Binding-site contacts:
Ligand atom C3 contacts residue ASN341 of chain 1.B at 3.8 Å.
Ligand atom O7 contacts residue SER369 of chain 1.B at 4.1 Å.
Ligand atom O7 contacts residue ASN341 of chain 1.B at 3.0 Å (h-bond).
Ligand atom C5 contacts residue ASN341 of chain 1.B at 3.7 Å.
Ligand atom O5 contacts residue ASN341 of chain 1.B at 2.4 Å (h-bond).
Ligand atom C4 contacts residue ASN341 of chain 1.B at 4.2 Å.
Ligand atom C2 contacts residue ASN341 of chain 1.B at 2.5 Å.
Ligand atom C1 contacts residue ASN341 of chain 1.B at 1.4 Å.
Ligand atom N2 contacts residue ASN341 of chain 1.B at 2.9 Å (h-bond).
Ligand atom C7 contacts residue ASN341 of chain 1.B at 3.2 Å.

Sequence of chain 1.B:
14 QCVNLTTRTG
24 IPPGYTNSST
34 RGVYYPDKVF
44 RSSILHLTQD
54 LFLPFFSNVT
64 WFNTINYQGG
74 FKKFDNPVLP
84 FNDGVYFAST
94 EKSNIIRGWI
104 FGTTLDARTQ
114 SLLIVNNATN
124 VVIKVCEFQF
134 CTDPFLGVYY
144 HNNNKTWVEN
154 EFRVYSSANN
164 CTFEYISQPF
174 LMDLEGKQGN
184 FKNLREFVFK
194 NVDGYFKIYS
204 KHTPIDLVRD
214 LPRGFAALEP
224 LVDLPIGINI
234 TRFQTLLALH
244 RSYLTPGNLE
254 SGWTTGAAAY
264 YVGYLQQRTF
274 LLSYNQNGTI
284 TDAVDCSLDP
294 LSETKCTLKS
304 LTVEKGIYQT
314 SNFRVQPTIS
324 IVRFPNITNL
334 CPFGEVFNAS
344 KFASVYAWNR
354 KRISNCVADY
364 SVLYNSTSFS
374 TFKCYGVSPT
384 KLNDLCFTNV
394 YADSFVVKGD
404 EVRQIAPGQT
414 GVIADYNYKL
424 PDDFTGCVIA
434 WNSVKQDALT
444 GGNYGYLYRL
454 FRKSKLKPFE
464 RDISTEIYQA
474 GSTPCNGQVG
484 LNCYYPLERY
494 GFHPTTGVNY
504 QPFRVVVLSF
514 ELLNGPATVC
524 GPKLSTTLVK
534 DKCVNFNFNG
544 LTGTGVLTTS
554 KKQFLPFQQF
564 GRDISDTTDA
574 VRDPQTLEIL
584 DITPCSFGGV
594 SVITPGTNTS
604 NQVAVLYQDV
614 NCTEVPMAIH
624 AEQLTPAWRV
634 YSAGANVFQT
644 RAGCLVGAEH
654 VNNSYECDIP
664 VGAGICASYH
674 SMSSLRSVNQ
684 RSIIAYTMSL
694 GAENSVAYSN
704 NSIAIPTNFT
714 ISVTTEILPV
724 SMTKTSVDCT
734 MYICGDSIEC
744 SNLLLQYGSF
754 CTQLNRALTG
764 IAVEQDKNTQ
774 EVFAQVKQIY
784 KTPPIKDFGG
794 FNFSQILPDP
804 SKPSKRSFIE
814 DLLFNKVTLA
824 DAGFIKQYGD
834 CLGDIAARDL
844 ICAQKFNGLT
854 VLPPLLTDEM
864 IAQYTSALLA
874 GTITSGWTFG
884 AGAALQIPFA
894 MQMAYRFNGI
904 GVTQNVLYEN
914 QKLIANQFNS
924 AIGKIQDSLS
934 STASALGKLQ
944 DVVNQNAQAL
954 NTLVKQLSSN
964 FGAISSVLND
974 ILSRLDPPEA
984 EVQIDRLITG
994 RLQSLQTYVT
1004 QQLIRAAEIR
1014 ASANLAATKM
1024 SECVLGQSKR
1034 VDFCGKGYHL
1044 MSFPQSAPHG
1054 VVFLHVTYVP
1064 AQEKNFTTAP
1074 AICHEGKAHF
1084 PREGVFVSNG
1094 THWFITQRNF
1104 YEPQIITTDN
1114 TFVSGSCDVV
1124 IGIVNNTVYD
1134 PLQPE

A small-molecule ligand and the protein it binds are described below.
Small molecule (SMILES): CC(=O)N[C@@H]1[C@@H](O)[C@H](O)[C@@H](CO)O[C@H]1O